A small-molecule ligand and the protein it binds are described below.
Small molecule (SMILES): Nc1ncnc2c1c(Oc1cccc(Cl)c1)nn2CC1CCNCC1

Sequence of chain 1.A:
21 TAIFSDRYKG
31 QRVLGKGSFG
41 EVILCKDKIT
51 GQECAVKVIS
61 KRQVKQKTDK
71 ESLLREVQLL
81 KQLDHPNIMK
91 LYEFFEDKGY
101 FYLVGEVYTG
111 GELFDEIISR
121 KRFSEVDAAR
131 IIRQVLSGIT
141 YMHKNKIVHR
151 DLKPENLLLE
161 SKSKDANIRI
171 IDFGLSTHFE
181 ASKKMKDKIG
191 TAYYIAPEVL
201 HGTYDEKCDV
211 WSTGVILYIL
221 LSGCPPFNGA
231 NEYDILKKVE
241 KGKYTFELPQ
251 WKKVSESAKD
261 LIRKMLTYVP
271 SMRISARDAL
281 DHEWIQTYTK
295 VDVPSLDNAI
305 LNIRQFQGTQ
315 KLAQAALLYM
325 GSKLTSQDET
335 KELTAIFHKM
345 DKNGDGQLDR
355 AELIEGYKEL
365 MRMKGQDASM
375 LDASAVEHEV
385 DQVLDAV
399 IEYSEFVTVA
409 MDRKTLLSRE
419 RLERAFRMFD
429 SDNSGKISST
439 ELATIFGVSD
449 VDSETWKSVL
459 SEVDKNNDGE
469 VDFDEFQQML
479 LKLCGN

Binding-site contacts:
Ligand atom CAT contacts residue MET89 of chain 1.A at 3.8 Å (hydrophobic).
Ligand atom C4 contacts residue LEU158 of chain 1.A at 3.6 Å (hydrophobic).
Ligand atom NAA contacts residue MET89 of chain 1.A at 3.4 Å (h-bond).
Ligand atom C2 contacts residue VAL107 of chain 1.A at 3.8 Å (hydrophobic).
Ligand atom CAK contacts residue LEU158 of chain 1.A at 3.7 Å (hydrophobic).
Ligand atom CAS contacts residue LYS57 of chain 1.A at 3.5 Å.
Ligand atom C4 contacts residue ALA55 of chain 1.A at 3.8 Å (hydrophobic).
Ligand atom CAI contacts residue GLU112 of chain 1.A at 3.6 Å.
Ligand atom CAR contacts residue LEU103 of chain 1.A at 3.7 Å (hydrophobic).
Ligand atom CAL contacts residue ILE171 of chain 1.A at 3.9 Å (hydrophobic).
Ligand atom CAR contacts residue LYS57 of chain 1.A at 3.6 Å.
Ligand atom CAK contacts residue GLU155 of chain 1.A at 3.6 Å.
Ligand atom NAM contacts residue ILE171 of chain 1.A at 3.6 Å.
Ligand atom CAS contacts residue MET89 of chain 1.A at 3.6 Å (hydrophobic).
Ligand atom OAO contacts residue ILE171 of chain 1.A at 3.5 Å.
Ligand atom NAA contacts residue TYR108 of chain 1.A at 3.5 Å.
Ligand atom CAN contacts residue ILE171 of chain 1.A at 3.6 Å (hydrophobic).
Ligand atom CAQ contacts residue MET89 of chain 1.A at 3.5 Å (hydrophobic).
Ligand atom C2 contacts residue TYR108 of chain 1.A at 3.3 Å (hydrophobic).
Ligand atom CAH contacts residue LEU34 of chain 1.A at 3.6 Å (hydrophobic).
Ligand atom CAR contacts residue ALA55 of chain 1.A at 3.5 Å (hydrophobic).
Ligand atom N3 contacts residue LEU158 of chain 1.A at 3.9 Å.
Ligand atom NAM contacts residue VAL42 of chain 1.A at 3.6 Å.
Ligand atom NAA contacts residue GLU106 of chain 1.A at 3.0 Å (salt-bridge).
Ligand atom C5 contacts residue LEU158 of chain 1.A at 3.6 Å (hydrophobic).
Ligand atom CAF contacts residue VAL42 of chain 1.A at 3.7 Å (hydrophobic).
Ligand atom CAR contacts residue MET89 of chain 1.A at 3.5 Å (hydrophobic).
Ligand atom OAO contacts residue MET89 of chain 1.A at 3.7 Å.
Ligand atom CAK contacts residue GLU112 of chain 1.A at 3.5 Å.
Ligand atom CAH contacts residue LYS36 of chain 1.A at 3.8 Å.
Ligand atom N3 contacts residue TYR108 of chain 1.A at 3.1 Å (h-bond).
Ligand atom CAV contacts residue ASP172 of chain 1.A at 3.5 Å.
Ligand atom N3 contacts residue VAL107 of chain 1.A at 3.7 Å.
Ligand atom C6 contacts residue LEU158 of chain 1.A at 3.7 Å (hydrophobic).
Ligand atom CAS contacts residue LEU103 of chain 1.A at 3.4 Å (hydrophobic).
Ligand atom CL contacts residue LEU175 of chain 1.A at 3.8 Å.
Ligand atom NAJ contacts residue GLU112 of chain 1.A at 2.7 Å (salt-bridge).
Ligand atom CAP contacts residue MET89 of chain 1.A at 3.5 Å (hydrophobic).
Ligand atom CAV contacts residue MET89 of chain 1.A at 3.4 Å (hydrophobic).
Ligand atom NAE contacts residue VAL42 of chain 1.A at 3.6 Å.